Sequence of chain 1.A:
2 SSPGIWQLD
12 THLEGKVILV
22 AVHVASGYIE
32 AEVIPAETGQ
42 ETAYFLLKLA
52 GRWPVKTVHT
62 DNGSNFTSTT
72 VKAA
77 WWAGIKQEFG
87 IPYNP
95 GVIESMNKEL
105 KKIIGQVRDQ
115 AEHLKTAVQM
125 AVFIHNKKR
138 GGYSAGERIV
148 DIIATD

Binding-site contacts:
Ligand atom C05 contacts residue ILE128 of chain 1.A at 4.2 Å (hydrophobic).
Ligand atom C13 contacts residue ILE107 of chain 1.A at 4.0 Å (hydrophobic).
Ligand atom N06 contacts residue ILE128 of chain 1.A at 3.6 Å.
Ligand atom C05 contacts residue LYS132 of chain 1.A at 4.0 Å.
Ligand atom S15 contacts residue LYS132 of chain 1.A at 3.1 Å (salt-bridge).
Ligand atom C04 contacts residue LYS132 of chain 1.A at 3.6 Å.
Ligand atom C14 contacts residue LYS132 of chain 1.A at 3.3 Å.
Ligand atom C10 contacts residue ILE128 of chain 1.A at 3.8 Å (hydrophobic).
Ligand atom C13 contacts residue ILE128 of chain 1.A at 4.0 Å (hydrophobic).
Ligand atom CL2 contacts residue ILE107 of chain 1.A at 3.8 Å.
Ligand atom C14 contacts residue GLU103 of chain 1.A at 3.1 Å.
Ligand atom C13 contacts residue GLU103 of chain 1.A at 3.9 Å.
Ligand atom C13 contacts residue LYS132 of chain 1.A at 3.6 Å.
Ligand atom C11 contacts residue ILE128 of chain 1.A at 3.9 Å (hydrophobic).
Ligand atom S15 contacts residue GLU103 of chain 1.A at 4.2 Å.
Ligand atom CL1 contacts residue LYS132 of chain 1.A at 3.7 Å.
Ligand atom C11 contacts residue ILE107 of chain 1.A at 4.2 Å (hydrophobic).
Ligand atom C09 contacts residue ILE128 of chain 1.A at 3.6 Å (hydrophobic).
Ligand atom C02 contacts residue LYS132 of chain 1.A at 4.5 Å.
Ligand atom C11 contacts residue GLN110 of chain 1.A at 4.5 Å.
Ligand atom CL1 contacts residue ILE128 of chain 1.A at 4.0 Å.
Ligand atom C07 contacts residue ILE128 of chain 1.A at 3.4 Å (hydrophobic).
Ligand atom CL2 contacts residue GLN110 of chain 1.A at 2.7 Å.

This protein binds this small molecule.
Small molecule (SMILES): O=C(O)c1sccc1-n1c(Cl)ccc1Cl